Sequence of chain 1.A:
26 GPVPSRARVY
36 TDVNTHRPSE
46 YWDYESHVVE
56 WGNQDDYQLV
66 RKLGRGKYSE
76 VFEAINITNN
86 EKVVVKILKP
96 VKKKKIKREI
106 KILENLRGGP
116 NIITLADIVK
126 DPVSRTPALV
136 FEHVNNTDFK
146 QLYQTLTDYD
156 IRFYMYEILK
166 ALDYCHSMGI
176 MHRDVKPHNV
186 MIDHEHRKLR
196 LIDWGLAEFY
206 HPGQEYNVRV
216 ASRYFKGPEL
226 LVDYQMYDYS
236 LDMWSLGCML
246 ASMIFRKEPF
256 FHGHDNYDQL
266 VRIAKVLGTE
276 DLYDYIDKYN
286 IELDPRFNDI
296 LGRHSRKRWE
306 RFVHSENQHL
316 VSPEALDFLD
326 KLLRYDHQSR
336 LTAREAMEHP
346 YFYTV

Binding-site contacts:
Ligand atom O contacts residue TYR159 of chain 1.A at 3.8 Å.
Ligand atom CL contacts residue MET244 of chain 1.A at 3.0 Å.
Ligand atom C3 contacts residue LEU147 of chain 1.A at 3.8 Å (hydrophobic).
Ligand atom C7 contacts residue MET248 of chain 1.A at 4.4 Å (hydrophobic).
Ligand atom N contacts residue VAL185 of chain 1.A at 2.7 Å (h-bond).
Ligand atom C5 contacts residue ILE187 of chain 1.A at 3.7 Å (hydrophobic).
Ligand atom C4 contacts residue ILE187 of chain 1.A at 3.5 Å (hydrophobic).
Ligand atom C5 contacts residue PRO182 of chain 1.A at 4.3 Å (hydrophobic).
Ligand atom C6 contacts residue ILE187 of chain 1.A at 4.2 Å (hydrophobic).
Ligand atom CL contacts residue ILE187 of chain 1.A at 4.3 Å.
Ligand atom C contacts residue PRO182 of chain 1.A at 3.3 Å (hydrophobic).
Ligand atom C7 contacts residue ILE187 of chain 1.A at 3.9 Å (hydrophobic).
Ligand atom N contacts residue PRO182 of chain 1.A at 3.2 Å (h-bond).
Ligand atom C9 contacts residue MET248 of chain 1.A at 4.0 Å (hydrophobic).
Ligand atom C contacts residue PHE144 of chain 1.A at 4.0 Å (hydrophobic).
Ligand atom C10 contacts residue LEU151 of chain 1.A at 4.0 Å (hydrophobic).
Ligand atom C9 contacts residue LEU151 of chain 1.A at 4.2 Å (hydrophobic).
Ligand atom C9 contacts residue ILE156 of chain 1.A at 4.1 Å (hydrophobic).
Ligand atom O contacts residue MET248 of chain 1.A at 4.3 Å.
Ligand atom C8 contacts residue TYR159 of chain 1.A at 4.1 Å (hydrophobic).
Ligand atom C2 contacts residue LEU147 of chain 1.A at 3.9 Å (hydrophobic).
Ligand atom C contacts residue VAL185 of chain 1.A at 3.8 Å (hydrophobic).
Ligand atom C8 contacts residue ILE163 of chain 1.A at 4.1 Å (hydrophobic).
Ligand atom CL contacts residue VAL185 of chain 1.A at 3.3 Å.
Ligand atom C8 contacts residue ILE187 of chain 1.A at 4.4 Å (hydrophobic).
Ligand atom C2 contacts residue ILE187 of chain 1.A at 4.3 Å (hydrophobic).
Ligand atom O contacts residue MET160 of chain 1.A at 4.3 Å.
Ligand atom C2 contacts residue PHE144 of chain 1.A at 4.3 Å (hydrophobic).
Ligand atom C3 contacts residue ILE187 of chain 1.A at 3.9 Å (hydrophobic).
Ligand atom CL contacts residue ILE163 of chain 1.A at 3.6 Å.
Ligand atom C1 contacts residue PRO182 of chain 1.A at 3.7 Å (hydrophobic).
Ligand atom C10 contacts residue MET248 of chain 1.A at 3.6 Å (hydrophobic).
Ligand atom O contacts residue ILE156 of chain 1.A at 4.2 Å.
Ligand atom C6 contacts residue VAL185 of chain 1.A at 3.7 Å (hydrophobic).
Ligand atom C1 contacts residue VAL185 of chain 1.A at 4.1 Å (hydrophobic).
Ligand atom C6 contacts residue PRO182 of chain 1.A at 3.3 Å (hydrophobic).
Ligand atom C5 contacts residue MET244 of chain 1.A at 4.2 Å (hydrophobic).
Ligand atom C5 contacts residue VAL185 of chain 1.A at 4.2 Å (hydrophobic).
Ligand atom C9 contacts residue TYR159 of chain 1.A at 4.1 Å (hydrophobic).
Ligand atom N contacts residue ASN141 of chain 1.A at 3.8 Å.

A protein and the small-molecule ligand that binds it are described below.
Small molecule (SMILES): NCc1ccc(-c2ccoc2)c(Cl)c1